Sequence of chain 1.E:
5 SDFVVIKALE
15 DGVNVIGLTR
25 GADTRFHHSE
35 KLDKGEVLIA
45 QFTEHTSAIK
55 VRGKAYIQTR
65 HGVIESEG

The protein below binds the small molecule below.
Small molecule (SMILES): N[C@@H](Cc1c[nH]c2ccccc12)C(=O)O

Binding-site contacts:
Ligand atom CB contacts residue THR23 of chain 1.D at 3.7 Å.
Ligand atom CA contacts residue THR28 of chain 1.D at 3.3 Å.
Ligand atom CA contacts residue THR23 of chain 1.D at 3.8 Å.
Ligand atom O contacts residue GLY25 of chain 1.D at 3.0 Å (h-bond).
Ligand atom N contacts residue THR28 of chain 1.D at 2.8 Å (h-bond).
Ligand atom CZ2 contacts residue ILE53 of chain 1.E at 3.8 Å (hydrophobic).
Ligand atom CZ3 contacts residue HIS32 of chain 1.E at 3.9 Å.
Ligand atom N contacts residue ARG24 of chain 1.D at 4.0 Å.
Ligand atom CZ2 contacts residue THR50 of chain 1.E at 3.8 Å.
Ligand atom CA contacts residue SER51 of chain 1.D at 4.0 Å.
Ligand atom C contacts residue GLY25 of chain 1.D at 3.4 Å.
Ligand atom N contacts residue ASP27 of chain 1.D at 3.3 Å (salt-bridge).
Ligand atom CD1 contacts residue SER51 of chain 1.D at 3.5 Å.
Ligand atom CE2 contacts residue GLN45 of chain 1.E at 3.9 Å.
Ligand atom C contacts residue THR47 of chain 1.E at 3.4 Å.
Ligand atom CB contacts residue SER51 of chain 1.D at 3.4 Å.
Ligand atom CG contacts residue SER51 of chain 1.D at 3.8 Å.
Ligand atom N contacts residue GLY25 of chain 1.D at 2.7 Å (h-bond).
Ligand atom C contacts residue THR50 of chain 1.E at 3.9 Å.
Ligand atom OXT contacts residue HIS49 of chain 1.E at 3.9 Å.
Ligand atom CZ3 contacts residue GLY21 of chain 1.E at 3.6 Å.
Ligand atom OXT contacts residue THR50 of chain 1.E at 2.8 Å (h-bond).
Ligand atom C contacts residue SER51 of chain 1.D at 3.5 Å.
Ligand atom NE1 contacts residue GLN45 of chain 1.E at 2.8 Å (h-bond).
Ligand atom O contacts residue THR23 of chain 1.D at 3.9 Å.
Ligand atom CD2 contacts residue THR50 of chain 1.E at 4.0 Å.
Ligand atom CD1 contacts residue THR47 of chain 1.E at 3.7 Å.
Ligand atom OXT contacts residue THR47 of chain 1.E at 2.6 Å (h-bond).
Ligand atom CB contacts residue THR28 of chain 1.D at 3.7 Å.
Ligand atom OXT contacts residue GLY25 of chain 1.D at 3.9 Å.
Ligand atom NE1 contacts residue ALA44 of chain 1.E at 3.8 Å.
Ligand atom CH2 contacts residue GLY21 of chain 1.E at 3.5 Å.
Ligand atom CA contacts residue GLY25 of chain 1.D at 3.5 Å.
Ligand atom CD1 contacts residue GLN45 of chain 1.E at 3.5 Å.
Ligand atom CE3 contacts residue HIS32 of chain 1.E at 3.8 Å.
Ligand atom O contacts residue ARG24 of chain 1.D at 3.4 Å.
Ligand atom N contacts residue THR23 of chain 1.D at 2.9 Å (h-bond).
Ligand atom CZ2 contacts residue ALA44 of chain 1.E at 4.0 Å (hydrophobic).
Ligand atom O contacts residue THR47 of chain 1.E at 3.6 Å.
Ligand atom O contacts residue SER51 of chain 1.D at 2.8 Å (h-bond).

Sequence of chain 1.D:
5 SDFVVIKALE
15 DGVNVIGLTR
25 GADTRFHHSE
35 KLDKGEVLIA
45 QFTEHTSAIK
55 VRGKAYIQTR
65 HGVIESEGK